Sequence of chain 3.A:
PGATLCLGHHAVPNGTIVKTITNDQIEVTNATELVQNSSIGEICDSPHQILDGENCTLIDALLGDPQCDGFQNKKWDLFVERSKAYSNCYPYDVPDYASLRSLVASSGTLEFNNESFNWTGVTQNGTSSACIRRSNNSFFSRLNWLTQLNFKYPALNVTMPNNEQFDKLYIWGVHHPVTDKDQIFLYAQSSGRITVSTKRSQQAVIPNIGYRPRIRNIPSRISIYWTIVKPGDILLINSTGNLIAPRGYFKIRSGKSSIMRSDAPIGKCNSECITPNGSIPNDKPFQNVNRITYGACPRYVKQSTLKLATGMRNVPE

Binding-site contacts:
Ligand atom C7 contacts residue VAL289 of chain 3.A at 4.3 Å (hydrophobic).
Ligand atom C2 contacts residue VAL289 of chain 3.A at 3.9 Å (hydrophobic).
Ligand atom C5 contacts residue VAL289 of chain 3.A at 4.3 Å (hydrophobic).
Ligand atom C6 contacts residue GLU69 of chain 3.B at 4.2 Å.
Ligand atom C1 contacts residue ASN277 of chain 3.A at 1.4 Å.
Ligand atom C1 contacts residue ASN290 of chain 3.A at 4.1 Å.
Ligand atom C5 contacts residue ASN290 of chain 3.A at 3.8 Å.
Ligand atom N2 contacts residue ASN277 of chain 3.A at 3.0 Å (h-bond).
Ligand atom C1 contacts residue VAL289 of chain 3.A at 3.5 Å (hydrophobic).
Ligand atom C4 contacts residue ASN277 of chain 3.A at 4.2 Å.
Ligand atom O5 contacts residue ASN290 of chain 3.A at 3.8 Å.
Ligand atom C8 contacts residue ASN37 of chain 3.A at 3.5 Å.
Ligand atom N2 contacts residue VAL289 of chain 3.A at 3.7 Å.
Ligand atom O5 contacts residue ASN277 of chain 3.A at 2.4 Å (h-bond).
Ligand atom C3 contacts residue ASN277 of chain 3.A at 3.8 Å.
Ligand atom O7 contacts residue ASN277 of chain 3.A at 3.0 Å (h-bond).
Ligand atom C2 contacts residue ASN277 of chain 3.A at 2.5 Å.
Ligand atom O5 contacts residue VAL289 of chain 3.A at 4.4 Å.
Ligand atom C6 contacts residue ASN290 of chain 3.A at 4.0 Å.
Ligand atom C7 contacts residue ASN277 of chain 3.A at 3.2 Å.
Ligand atom C3 contacts residue VAL289 of chain 3.A at 4.1 Å (hydrophobic).
Ligand atom C8 contacts residue SER38 of chain 3.A at 4.4 Å.
Ligand atom C5 contacts residue ASN277 of chain 3.A at 3.6 Å.
Ligand atom C8 contacts residue VAL289 of chain 3.A at 4.2 Å (hydrophobic).
Ligand atom C8 contacts residue ASN277 of chain 3.A at 4.5 Å.

This protein binds this small molecule.
Small molecule (SMILES): CC(=O)N[C@H]1[C@H](O[C@H]2[C@H](O)[C@@H](NC(C)=O)CO[C@@H]2CO)O[C@H](CO)[C@@H](O)[C@@H]1O

Sequence of chain 3.B:
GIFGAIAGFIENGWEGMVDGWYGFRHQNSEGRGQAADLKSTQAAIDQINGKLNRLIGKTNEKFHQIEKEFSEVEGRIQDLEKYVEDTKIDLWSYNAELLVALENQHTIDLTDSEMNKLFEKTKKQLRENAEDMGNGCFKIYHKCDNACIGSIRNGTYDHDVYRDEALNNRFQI